This small molecule binds to this protein.
Small molecule (SMILES): Nc1ncnc2c1ncn2[C@@H]1O[C@H](COP(=O)(O)OP(=O)(O)OP(O)(O)=S)[C@@H](O)[C@H]1O

Binding-site contacts:
Ligand atom O1A contacts residue GLY614 of chain 1.C at 3.1 Å.
Ligand atom S1G contacts residue ASN723 of chain 1.C at 2.9 Å (h-bond).
Ligand atom N3 contacts residue GLU617 of chain 1.C at 3.5 Å.
Ligand atom PB contacts residue ARG819 of chain 1.C at 3.5 Å.
Ligand atom N1 contacts residue ARG573 of chain 1.C at 3.4 Å (salt-bridge).
Ligand atom O1A contacts residue THR616 of chain 1.C at 2.8 Å (h-bond).
Ligand atom C3' contacts residue GLU617 of chain 1.C at 3.5 Å.
Ligand atom O3' contacts residue GLU617 of chain 1.C at 3.2 Å (salt-bridge).
Ligand atom O2B contacts residue VAL613 of chain 1.C at 3.3 Å (h-bond).
Ligand atom O1A contacts residue LYS615 of chain 1.C at 3.1 Å (salt-bridge).
Ligand atom O3A contacts residue THR616 of chain 1.C at 3.4 Å (h-bond).
Ligand atom PG contacts residue GLU756 of chain 1.D at 3.5 Å.
Ligand atom C2' contacts residue GLU617 of chain 1.C at 3.3 Å.
Ligand atom O1B contacts residue GLU756 of chain 1.D at 3.2 Å (salt-bridge).
Ligand atom PA contacts residue LYS615 of chain 1.C at 3.4 Å.
Ligand atom O1B contacts residue LYS615 of chain 1.C at 3.3 Å.
Ligand atom N7 contacts residue GLY612 of chain 1.C at 2.9 Å (h-bond).
Ligand atom O2A contacts residue THR616 of chain 1.C at 2.9 Å (h-bond).
Ligand atom O3A contacts residue LYS615 of chain 1.C at 2.6 Å (salt-bridge).
Ligand atom O3B contacts residue ARG819 of chain 1.C at 3.2 Å (salt-bridge).
Ligand atom O3G contacts residue GLU756 of chain 1.D at 3.3 Å.
Ligand atom PA contacts residue THR616 of chain 1.C at 3.4 Å.
Ligand atom C8 contacts residue GLY612 of chain 1.C at 3.3 Å.
Ligand atom O1A contacts residue GLU617 of chain 1.C at 2.7 Å (salt-bridge).
Ligand atom O3B contacts residue GLU756 of chain 1.D at 2.9 Å (salt-bridge).
Ligand atom O2G contacts residue LYS615 of chain 1.C at 3.4 Å.
Ligand atom PB contacts residue GLU756 of chain 1.D at 3.2 Å.
Ligand atom C2 contacts residue ARG573 of chain 1.C at 3.5 Å.
Ligand atom O2B contacts residue ARG819 of chain 1.C at 2.6 Å (salt-bridge).
Ligand atom S1G contacts residue GLU756 of chain 1.D at 3.2 Å (salt-bridge).
Ligand atom O2G contacts residue THR616 of chain 1.C at 2.8 Å (h-bond).
Ligand atom C8 contacts residue GLY614 of chain 1.C at 3.5 Å.
Ligand atom C5' contacts residue ARG819 of chain 1.C at 3.3 Å.
Ligand atom N7 contacts residue GLY614 of chain 1.C at 3.1 Å (h-bond).
Ligand atom N6 contacts residue VAL613 of chain 1.C at 3.5 Å (h-bond).
Ligand atom O2B contacts residue GLY612 of chain 1.C at 2.6 Å (h-bond).
Ligand atom N7 contacts residue VAL613 of chain 1.C at 3.2 Å.
Ligand atom O1B contacts residue VAL613 of chain 1.C at 3.4 Å.
Ligand atom O3A contacts residue GLY614 of chain 1.C at 3.3 Å (h-bond).
Ligand atom O2B contacts residue GLU756 of chain 1.D at 3.1 Å (salt-bridge).

Sequence of chain 1.C:
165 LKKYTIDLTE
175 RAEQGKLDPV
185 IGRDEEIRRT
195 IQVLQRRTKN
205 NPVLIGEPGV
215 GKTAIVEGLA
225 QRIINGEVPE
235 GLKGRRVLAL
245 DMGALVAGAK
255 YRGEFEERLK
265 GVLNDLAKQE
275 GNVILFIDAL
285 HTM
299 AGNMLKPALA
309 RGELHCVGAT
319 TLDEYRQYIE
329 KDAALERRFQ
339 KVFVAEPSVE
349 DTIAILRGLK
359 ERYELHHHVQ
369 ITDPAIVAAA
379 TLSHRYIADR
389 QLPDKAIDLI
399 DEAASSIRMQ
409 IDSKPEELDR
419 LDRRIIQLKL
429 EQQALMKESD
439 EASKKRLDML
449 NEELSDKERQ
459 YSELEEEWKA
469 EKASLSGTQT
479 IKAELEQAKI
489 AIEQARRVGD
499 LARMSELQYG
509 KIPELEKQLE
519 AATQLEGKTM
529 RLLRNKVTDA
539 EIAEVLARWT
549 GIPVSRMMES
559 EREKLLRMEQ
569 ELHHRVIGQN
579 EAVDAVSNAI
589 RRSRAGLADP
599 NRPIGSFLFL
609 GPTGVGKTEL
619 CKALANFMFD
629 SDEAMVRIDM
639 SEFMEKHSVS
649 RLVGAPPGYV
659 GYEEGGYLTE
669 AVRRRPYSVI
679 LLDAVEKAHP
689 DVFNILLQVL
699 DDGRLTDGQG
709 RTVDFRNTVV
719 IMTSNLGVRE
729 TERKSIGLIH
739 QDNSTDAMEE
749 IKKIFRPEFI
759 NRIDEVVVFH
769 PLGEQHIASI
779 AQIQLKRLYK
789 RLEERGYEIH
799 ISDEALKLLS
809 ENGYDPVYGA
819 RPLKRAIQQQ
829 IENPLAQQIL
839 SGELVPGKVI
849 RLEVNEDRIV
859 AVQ

Sequence of chain 1.D:
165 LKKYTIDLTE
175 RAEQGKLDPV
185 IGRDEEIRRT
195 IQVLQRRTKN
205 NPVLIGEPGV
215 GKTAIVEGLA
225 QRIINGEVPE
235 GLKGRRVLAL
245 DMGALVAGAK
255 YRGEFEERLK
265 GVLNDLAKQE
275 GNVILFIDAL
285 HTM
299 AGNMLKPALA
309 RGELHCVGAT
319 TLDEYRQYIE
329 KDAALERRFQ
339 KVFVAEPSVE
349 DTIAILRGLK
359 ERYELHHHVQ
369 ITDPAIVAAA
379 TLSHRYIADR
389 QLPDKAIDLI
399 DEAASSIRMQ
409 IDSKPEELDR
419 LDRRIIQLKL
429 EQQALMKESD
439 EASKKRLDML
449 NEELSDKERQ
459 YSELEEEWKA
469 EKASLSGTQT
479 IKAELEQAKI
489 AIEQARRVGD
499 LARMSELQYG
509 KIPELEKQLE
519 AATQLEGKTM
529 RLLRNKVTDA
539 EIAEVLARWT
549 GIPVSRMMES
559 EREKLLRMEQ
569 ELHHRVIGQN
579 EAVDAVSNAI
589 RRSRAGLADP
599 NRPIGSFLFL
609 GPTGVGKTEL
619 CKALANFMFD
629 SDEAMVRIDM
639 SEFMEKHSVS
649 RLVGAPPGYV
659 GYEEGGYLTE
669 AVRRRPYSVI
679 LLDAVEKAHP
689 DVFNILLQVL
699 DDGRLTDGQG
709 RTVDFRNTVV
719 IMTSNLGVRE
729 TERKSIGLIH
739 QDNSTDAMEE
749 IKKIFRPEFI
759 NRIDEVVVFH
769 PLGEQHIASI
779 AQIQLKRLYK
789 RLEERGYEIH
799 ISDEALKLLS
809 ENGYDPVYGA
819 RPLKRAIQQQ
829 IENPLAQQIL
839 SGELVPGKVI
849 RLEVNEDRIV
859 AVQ